Sequence of chain 5.B:
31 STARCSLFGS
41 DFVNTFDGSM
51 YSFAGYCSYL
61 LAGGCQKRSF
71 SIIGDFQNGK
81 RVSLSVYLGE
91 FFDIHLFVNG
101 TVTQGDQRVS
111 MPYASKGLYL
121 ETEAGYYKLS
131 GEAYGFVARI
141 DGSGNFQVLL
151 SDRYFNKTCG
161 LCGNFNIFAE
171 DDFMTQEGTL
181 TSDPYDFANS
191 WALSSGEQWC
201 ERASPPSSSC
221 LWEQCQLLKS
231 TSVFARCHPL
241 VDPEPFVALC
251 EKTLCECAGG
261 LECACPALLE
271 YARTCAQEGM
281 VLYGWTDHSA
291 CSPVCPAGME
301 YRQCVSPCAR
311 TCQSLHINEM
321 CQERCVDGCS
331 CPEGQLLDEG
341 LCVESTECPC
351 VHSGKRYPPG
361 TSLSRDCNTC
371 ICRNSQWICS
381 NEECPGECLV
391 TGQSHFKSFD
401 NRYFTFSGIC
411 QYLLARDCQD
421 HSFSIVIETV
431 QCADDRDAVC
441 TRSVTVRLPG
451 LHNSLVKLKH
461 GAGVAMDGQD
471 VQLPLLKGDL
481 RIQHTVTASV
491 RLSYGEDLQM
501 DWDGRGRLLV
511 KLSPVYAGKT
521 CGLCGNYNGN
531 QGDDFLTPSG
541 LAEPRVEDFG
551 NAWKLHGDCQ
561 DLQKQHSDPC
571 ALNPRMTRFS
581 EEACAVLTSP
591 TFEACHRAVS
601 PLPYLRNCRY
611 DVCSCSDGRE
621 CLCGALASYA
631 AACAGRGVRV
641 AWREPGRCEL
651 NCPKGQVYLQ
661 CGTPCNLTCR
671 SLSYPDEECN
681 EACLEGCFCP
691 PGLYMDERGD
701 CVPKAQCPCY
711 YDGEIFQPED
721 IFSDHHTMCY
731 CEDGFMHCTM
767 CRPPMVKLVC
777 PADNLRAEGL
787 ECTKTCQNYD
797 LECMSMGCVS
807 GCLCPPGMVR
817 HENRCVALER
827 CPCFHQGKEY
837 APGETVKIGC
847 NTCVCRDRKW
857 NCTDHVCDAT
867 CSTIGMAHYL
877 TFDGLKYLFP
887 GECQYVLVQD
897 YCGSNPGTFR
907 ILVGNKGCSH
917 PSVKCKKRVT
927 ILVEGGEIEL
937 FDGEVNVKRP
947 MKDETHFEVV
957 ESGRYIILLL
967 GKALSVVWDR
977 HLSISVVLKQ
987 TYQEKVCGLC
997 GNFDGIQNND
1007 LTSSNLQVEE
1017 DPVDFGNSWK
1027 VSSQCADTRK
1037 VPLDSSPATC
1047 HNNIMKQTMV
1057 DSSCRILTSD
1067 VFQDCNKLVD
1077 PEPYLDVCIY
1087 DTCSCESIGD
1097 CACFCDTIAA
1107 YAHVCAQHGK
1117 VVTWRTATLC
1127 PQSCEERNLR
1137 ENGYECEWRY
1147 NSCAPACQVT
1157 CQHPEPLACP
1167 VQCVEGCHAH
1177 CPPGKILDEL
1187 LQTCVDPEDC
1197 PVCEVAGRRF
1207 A

Binding-site contacts:
Ligand atom C8 contacts residue PRO691 of chain 5.B at 4.4 Å (hydrophobic).
Ligand atom O7 contacts residue ASN666 of chain 5.B at 3.2 Å (h-bond).
Ligand atom C3 contacts residue ASN666 of chain 5.B at 3.8 Å.
Ligand atom C5 contacts residue ASN666 of chain 5.B at 3.7 Å.
Ligand atom C4 contacts residue ASN666 of chain 5.B at 4.2 Å.
Ligand atom O5 contacts residue THR663 of chain 5.B at 4.4 Å.
Ligand atom C8 contacts residue LEU693 of chain 5.B at 4.3 Å (hydrophobic).
Ligand atom C2 contacts residue ASN666 of chain 5.B at 2.5 Å.
Ligand atom O5 contacts residue ASN666 of chain 5.B at 2.4 Å (h-bond).
Ligand atom C7 contacts residue ASN666 of chain 5.B at 3.3 Å.
Ligand atom C1 contacts residue ASN666 of chain 5.B at 1.4 Å.
Ligand atom N2 contacts residue ASN666 of chain 5.B at 2.9 Å (h-bond).
Ligand atom C6 contacts residue THR663 of chain 5.B at 3.9 Å.
Ligand atom C8 contacts residue ASN666 of chain 5.B at 4.1 Å.
Ligand atom C5 contacts residue THR663 of chain 5.B at 4.1 Å.

The small molecule below binds the protein below.
Small molecule (SMILES): CC(=O)N[C@@H]1[C@@H](O)[C@H](O)[C@@H](CO)O[C@H]1O